Sequence of chain 2.A:
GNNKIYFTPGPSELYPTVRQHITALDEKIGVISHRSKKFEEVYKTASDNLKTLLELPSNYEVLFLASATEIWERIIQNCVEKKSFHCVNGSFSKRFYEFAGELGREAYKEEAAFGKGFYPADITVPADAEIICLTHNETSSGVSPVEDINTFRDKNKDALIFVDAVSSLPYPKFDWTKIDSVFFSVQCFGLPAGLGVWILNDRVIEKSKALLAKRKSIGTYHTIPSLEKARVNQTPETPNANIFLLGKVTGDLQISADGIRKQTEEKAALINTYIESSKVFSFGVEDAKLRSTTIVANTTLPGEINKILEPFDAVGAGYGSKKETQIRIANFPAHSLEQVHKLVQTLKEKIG

Sequence of chain 1.A:
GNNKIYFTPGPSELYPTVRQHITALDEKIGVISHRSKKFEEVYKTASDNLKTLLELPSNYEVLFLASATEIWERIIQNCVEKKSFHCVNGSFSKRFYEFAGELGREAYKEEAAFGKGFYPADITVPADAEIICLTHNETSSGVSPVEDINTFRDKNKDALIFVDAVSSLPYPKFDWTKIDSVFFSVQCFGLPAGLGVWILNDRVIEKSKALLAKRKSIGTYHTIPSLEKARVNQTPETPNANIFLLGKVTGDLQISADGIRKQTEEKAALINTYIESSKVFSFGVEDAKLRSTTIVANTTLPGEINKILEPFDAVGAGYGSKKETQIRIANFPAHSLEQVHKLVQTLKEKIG

The protein below binds the small molecule below.
Small molecule (SMILES): N[C@@H](CO)C(=O)O

Binding-site contacts:
Ligand atom CA contacts residue PHE94 of chain 1.A at 3.6 Å (hydrophobic).
Ligand atom CB contacts residue P331 of chain 1.M at 4.4 Å.
Ligand atom N contacts residue HIS36 of chain 2.A at 2.8 Å (h-bond).
Ligand atom OG contacts residue THR243 of chain 2.A at 4.1 Å.
Ligand atom N contacts residue LLP191 of chain 1.A at 4.5 Å.
Ligand atom O contacts residue PHE94 of chain 1.A at 4.3 Å.
Ligand atom OG contacts residue GLY11 of chain 1.A at 3.9 Å.
Ligand atom OXT contacts residue HIS36 of chain 2.A at 4.3 Å.
Ligand atom OXT contacts residue ARG37 of chain 2.A at 3.0 Å (salt-bridge).
Ligand atom OXT contacts residue TYR329 of chain 1.A at 3.7 Å.
Ligand atom CB contacts residue TYR329 of chain 1.A at 4.4 Å (hydrophobic).
Ligand atom C contacts residue P331 of chain 2.D at 4.2 Å.
Ligand atom CB contacts residue HIS36 of chain 2.A at 3.5 Å.
Ligand atom CA contacts residue ARG37 of chain 2.A at 4.2 Å.
Ligand atom OXT contacts residue P331 of chain 2.D at 3.9 Å.
Ligand atom N contacts residue THR243 of chain 2.A at 4.1 Å.
Ligand atom C contacts residue PHE94 of chain 1.A at 4.2 Å (hydrophobic).
Ligand atom CA contacts residue HIS36 of chain 2.A at 3.7 Å.
Ligand atom OG contacts residue PHE94 of chain 1.A at 3.8 Å.
Ligand atom C contacts residue HIS36 of chain 2.A at 4.3 Å.
Ligand atom OG contacts residue LLP191 of chain 1.A at 3.5 Å.
Ligand atom N contacts residue PRO241 of chain 2.A at 4.5 Å.
Ligand atom C contacts residue TYR329 of chain 1.A at 3.3 Å (hydrophobic).
Ligand atom O contacts residue TYR329 of chain 1.A at 2.5 Å (h-bond).
Ligand atom C contacts residue ARG37 of chain 2.A at 3.6 Å.
Ligand atom C contacts residue P331 of chain 1.M at 4.2 Å.
Ligand atom CA contacts residue TYR329 of chain 1.A at 4.3 Å (hydrophobic).
Ligand atom CB contacts residue PHE94 of chain 1.A at 3.7 Å (hydrophobic).
Ligand atom O contacts residue P331 of chain 2.D at 3.6 Å.
Ligand atom OXT contacts residue P331 of chain 1.M at 3.2 Å.
Ligand atom O contacts residue ARG37 of chain 2.A at 4.0 Å.
Ligand atom OG contacts residue HIS36 of chain 2.A at 3.5 Å.
Ligand atom N contacts residue ARG37 of chain 2.A at 3.2 Å (salt-bridge).